A protein and the small-molecule ligand that binds it are described below.
Small molecule (SMILES): CC[C@H](C)[C@H](NC(=O)[C@@H]1CCCN1C(=O)CNC(=O)[C@@H]1CCCN1C(=O)[C@H](CCCN=C(N)N)NC(=O)[C@@H]1CCCN1)C(=O)N[C@@H](Cc1ccc(O)cc1)C(N)=O

Binding-site contacts:
Ligand atom O contacts residue SER39 of chain 2.A at 2.8 Å (h-bond).
Ligand atom CA contacts residue SER39 of chain 2.A at 3.3 Å.
Ligand atom CZ contacts residue GLY17 of chain 2.A at 3.2 Å.
Ligand atom O contacts residue GLN45 of chain 2.A at 3.5 Å (h-bond).
Ligand atom CD contacts residue GLU14 of chain 2.A at 3.7 Å.
Ligand atom C contacts residue SER39 of chain 2.A at 3.6 Å.
Ligand atom OH contacts residue ARG79 of chain 2.A at 2.9 Å.
Ligand atom N contacts residue THR49 of chain 2.A at 3.2 Å (h-bond).
Ligand atom NE contacts residue GLY18 of chain 2.A at 3.6 Å (h-bond).
Ligand atom NH2 contacts residue GLY190 of chain 1.A at 3.6 Å.
Ligand atom CE2 contacts residue HIS153 of chain 2.A at 3.2 Å.
Ligand atom CA contacts residue GLY80 of chain 2.A at 3.3 Å.
Ligand atom NH2 contacts residue GLY18 of chain 2.A at 3.2 Å (h-bond).
Ligand atom O contacts residue MET16 of chain 2.A at 2.8 Å (h-bond).
Ligand atom CD contacts residue GLU14 of chain 2.A at 3.4 Å.
Ligand atom O contacts residue PHE38 of chain 2.A at 3.7 Å.
Ligand atom NH2 contacts residue LYS189 of chain 1.A at 3.4 Å (salt-bridge).
Ligand atom NE contacts residue GLU14 of chain 2.A at 3.2 Å (salt-bridge).
Ligand atom CD1 contacts residue PHE38 of chain 2.A at 3.5 Å (hydrophobic).
Ligand atom N contacts residue SER39 of chain 2.A at 2.9 Å (h-bond).
Ligand atom NH2 contacts residue GLY17 of chain 2.A at 3.2 Å (h-bond).
Ligand atom NH2 contacts residue GLU191 of chain 1.A at 3.1 Å (salt-bridge).
Ligand atom OH contacts residue HIS153 of chain 2.A at 3.1 Å (h-bond).
Ligand atom CD contacts residue ALA47 of chain 2.A at 3.4 Å (hydrophobic).
Ligand atom C contacts residue GLY80 of chain 2.A at 3.6 Å.
Ligand atom CD contacts residue THR49 of chain 2.A at 3.5 Å.
Ligand atom NH1 contacts residue MET16 of chain 2.A at 3.4 Å.
Ligand atom O contacts residue THR15 of chain 2.A at 3.6 Å.
Ligand atom N contacts residue ALA47 of chain 2.A at 3.5 Å (h-bond).
Ligand atom CZ contacts residue HIS153 of chain 2.A at 3.4 Å.
Ligand atom O contacts residue GLY80 of chain 2.A at 3.7 Å.
Ligand atom NE contacts residue GLU191 of chain 1.A at 3.5 Å (salt-bridge).
Ligand atom N contacts residue GLY80 of chain 2.A at 3.1 Å (h-bond).
Ligand atom O contacts residue THR49 of chain 2.A at 2.8 Å (h-bond).
Ligand atom CZ contacts residue GLY18 of chain 2.A at 3.5 Å.
Ligand atom NH1 contacts residue GLY17 of chain 2.A at 3.2 Å (h-bond).
Ligand atom N contacts residue MET81 of chain 2.A at 3.6 Å.
Ligand atom O contacts residue SER39 of chain 2.A at 3.5 Å.
Ligand atom O contacts residue VAL48 of chain 2.A at 3.3 Å.
Ligand atom CD1 contacts residue VAL37 of chain 2.A at 3.3 Å (hydrophobic).

Sequence of chain 1.A:
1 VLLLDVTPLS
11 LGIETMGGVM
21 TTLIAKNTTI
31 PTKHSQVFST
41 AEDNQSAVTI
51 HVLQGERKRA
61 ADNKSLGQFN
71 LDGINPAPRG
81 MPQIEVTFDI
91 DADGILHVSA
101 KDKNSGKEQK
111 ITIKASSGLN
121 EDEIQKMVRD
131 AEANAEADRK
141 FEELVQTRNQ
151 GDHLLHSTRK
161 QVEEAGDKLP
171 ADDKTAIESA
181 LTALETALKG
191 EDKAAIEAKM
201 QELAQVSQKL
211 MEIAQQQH

Sequence of chain 2.A:
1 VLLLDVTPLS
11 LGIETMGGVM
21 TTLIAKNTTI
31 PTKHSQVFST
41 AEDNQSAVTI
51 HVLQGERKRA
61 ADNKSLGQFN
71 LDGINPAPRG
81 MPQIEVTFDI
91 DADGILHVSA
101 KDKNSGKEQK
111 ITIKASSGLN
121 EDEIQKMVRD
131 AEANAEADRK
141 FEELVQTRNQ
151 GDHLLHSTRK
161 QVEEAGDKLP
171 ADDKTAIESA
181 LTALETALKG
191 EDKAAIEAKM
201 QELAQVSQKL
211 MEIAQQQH